Binding-site contacts:
Ligand atom C5 contacts residue ASN1134 of chain 1.C at 3.7 Å.
Ligand atom C3 contacts residue ASN1134 of chain 1.C at 3.8 Å.
Ligand atom C7 contacts residue ASN1134 of chain 1.C at 3.9 Å.
Ligand atom N2 contacts residue ASN1134 of chain 1.C at 2.8 Å (h-bond).
Ligand atom O5 contacts residue ASN1134 of chain 1.C at 2.4 Å (h-bond).
Ligand atom C1 contacts residue ASN1134 of chain 1.C at 1.4 Å.
Ligand atom C2 contacts residue ASN1134 of chain 1.C at 2.4 Å.
Ligand atom C4 contacts residue ASN1134 of chain 1.C at 4.2 Å.

Sequence of chain 1.C:
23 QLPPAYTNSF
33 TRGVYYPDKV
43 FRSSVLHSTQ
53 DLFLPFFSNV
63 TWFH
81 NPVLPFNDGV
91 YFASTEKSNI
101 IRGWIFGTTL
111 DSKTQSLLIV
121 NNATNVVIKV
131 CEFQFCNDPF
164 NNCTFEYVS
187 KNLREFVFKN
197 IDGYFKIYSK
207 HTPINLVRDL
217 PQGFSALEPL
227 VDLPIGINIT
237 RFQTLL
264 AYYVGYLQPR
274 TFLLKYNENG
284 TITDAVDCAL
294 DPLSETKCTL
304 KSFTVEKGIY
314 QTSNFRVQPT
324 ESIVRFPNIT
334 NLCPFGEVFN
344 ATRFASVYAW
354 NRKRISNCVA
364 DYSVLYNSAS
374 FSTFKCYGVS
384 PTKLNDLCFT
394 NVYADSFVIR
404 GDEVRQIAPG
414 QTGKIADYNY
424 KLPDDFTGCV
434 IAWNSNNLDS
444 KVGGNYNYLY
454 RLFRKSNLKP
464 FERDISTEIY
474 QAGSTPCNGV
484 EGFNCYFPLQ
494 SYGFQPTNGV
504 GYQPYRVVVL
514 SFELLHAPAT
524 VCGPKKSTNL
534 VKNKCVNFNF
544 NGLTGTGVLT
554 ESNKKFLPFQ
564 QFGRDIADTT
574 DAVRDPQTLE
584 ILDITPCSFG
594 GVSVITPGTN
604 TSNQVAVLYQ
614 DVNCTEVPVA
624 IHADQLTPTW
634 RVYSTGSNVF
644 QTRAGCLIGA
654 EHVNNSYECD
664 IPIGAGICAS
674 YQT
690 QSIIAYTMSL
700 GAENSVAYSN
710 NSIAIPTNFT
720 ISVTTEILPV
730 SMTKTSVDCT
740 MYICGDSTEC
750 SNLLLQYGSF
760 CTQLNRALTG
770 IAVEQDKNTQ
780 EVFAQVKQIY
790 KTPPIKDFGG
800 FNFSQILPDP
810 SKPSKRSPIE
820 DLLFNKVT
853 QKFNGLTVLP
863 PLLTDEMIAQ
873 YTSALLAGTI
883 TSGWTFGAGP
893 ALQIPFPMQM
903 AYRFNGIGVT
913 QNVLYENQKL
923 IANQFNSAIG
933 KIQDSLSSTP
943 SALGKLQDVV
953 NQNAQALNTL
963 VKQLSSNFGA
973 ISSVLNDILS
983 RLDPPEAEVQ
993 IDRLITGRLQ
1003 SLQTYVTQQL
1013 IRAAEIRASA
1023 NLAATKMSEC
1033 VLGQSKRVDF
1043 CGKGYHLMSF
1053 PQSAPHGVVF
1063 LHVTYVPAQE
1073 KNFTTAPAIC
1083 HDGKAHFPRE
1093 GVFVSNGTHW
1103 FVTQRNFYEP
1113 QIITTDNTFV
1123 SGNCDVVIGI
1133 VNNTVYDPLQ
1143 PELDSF

The small molecule below binds the protein below.
Small molecule (SMILES): CC(=O)N[C@H]1[C@H](O[C@H]2[C@H](O)[C@@H](NC(C)=O)CO[C@@H]2CO)O[C@H](CO)[C@@H](O)[C@@H]1O